The small molecule below binds the protein below.
Small molecule (SMILES): OC[C@@]1(O)OC[C@H](O)[C@@H]1O

Sequence of chain 2.A:
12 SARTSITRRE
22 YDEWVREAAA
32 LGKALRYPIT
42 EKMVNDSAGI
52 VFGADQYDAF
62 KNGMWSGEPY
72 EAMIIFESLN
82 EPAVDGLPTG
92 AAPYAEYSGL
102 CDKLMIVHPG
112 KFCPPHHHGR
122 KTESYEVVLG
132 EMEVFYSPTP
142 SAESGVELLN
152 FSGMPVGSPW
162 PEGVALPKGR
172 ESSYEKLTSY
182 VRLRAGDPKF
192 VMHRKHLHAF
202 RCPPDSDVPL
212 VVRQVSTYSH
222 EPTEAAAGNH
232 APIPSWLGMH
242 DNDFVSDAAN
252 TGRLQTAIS

Sequence of chain 3.A:
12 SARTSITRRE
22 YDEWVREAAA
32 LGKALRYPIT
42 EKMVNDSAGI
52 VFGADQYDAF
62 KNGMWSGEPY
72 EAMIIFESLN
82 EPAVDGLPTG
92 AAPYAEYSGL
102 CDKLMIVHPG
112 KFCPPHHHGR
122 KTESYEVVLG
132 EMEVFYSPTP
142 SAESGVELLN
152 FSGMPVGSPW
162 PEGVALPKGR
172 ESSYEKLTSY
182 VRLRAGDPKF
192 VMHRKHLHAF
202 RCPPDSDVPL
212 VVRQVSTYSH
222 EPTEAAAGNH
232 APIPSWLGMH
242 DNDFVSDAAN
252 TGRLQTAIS

Binding-site contacts:
Ligand atom C4 contacts residue ASN63 of chain 3.A at 3.9 Å.
Ligand atom O4 contacts residue ASN63 of chain 3.A at 2.8 Å (h-bond).
Ligand atom C3 contacts residue ARG20 of chain 2.A at 4.3 Å.
Ligand atom O2 contacts residue ARG27 of chain 2.A at 3.9 Å.
Ligand atom O2 contacts residue ASP23 of chain 2.A at 3.6 Å.
Ligand atom C1 contacts residue ARG27 of chain 2.A at 3.5 Å.
Ligand atom O1 contacts residue ASP23 of chain 2.A at 3.6 Å.
Ligand atom C3 contacts residue ARG19 of chain 2.A at 4.2 Å.
Ligand atom O5 contacts residue SER67 of chain 3.A at 3.6 Å.
Ligand atom O2 contacts residue ASN63 of chain 3.A at 4.4 Å.
Ligand atom O1 contacts residue ARG27 of chain 2.A at 2.9 Å (salt-bridge).
Ligand atom C2 contacts residue ARG27 of chain 2.A at 4.4 Å.
Ligand atom O1 contacts residue TRP66 of chain 3.A at 3.9 Å.
Ligand atom O2 contacts residue TRP66 of chain 3.A at 4.1 Å.
Ligand atom C2 contacts residue ASP23 of chain 2.A at 3.7 Å.
Ligand atom C1 contacts residue ASP23 of chain 2.A at 2.9 Å.
Ligand atom O3 contacts residue ARG20 of chain 2.A at 2.9 Å.
Ligand atom O4 contacts residue ARG20 of chain 2.A at 3.8 Å.
Ligand atom C5 contacts residue SER67 of chain 3.A at 3.8 Å.
Ligand atom O3 contacts residue ARG19 of chain 2.A at 3.6 Å.
Ligand atom O2 contacts residue ARG20 of chain 2.A at 4.4 Å.
Ligand atom C5 contacts residue ASN63 of chain 3.A at 4.0 Å.
Ligand atom O3 contacts residue ASP23 of chain 2.A at 4.1 Å.
Ligand atom C3 contacts residue ASP23 of chain 2.A at 4.2 Å.
Ligand atom O5 contacts residue TRP66 of chain 3.A at 4.1 Å.